The protein below binds the small molecule below.
Small molecule (SMILES): CC(C)CCC[C@@H](C)[C@H]1CC[C@H]2[C@@H]3CC=C4C[C@@H](O)CC[C@]4(C)[C@H]3CC[C@]12C

Binding-site contacts:
Ligand atom C4 contacts residue MET605 of chain 1.A at 4.3 Å (hydrophobic).
Ligand atom C12 contacts residue ILE564 of chain 1.A at 4.2 Å (hydrophobic).
Ligand atom C21 contacts residue LEU719 of chain 1.A at 4.1 Å (hydrophobic).
Ligand atom O1 contacts residue MET605 of chain 1.A at 4.3 Å.
Ligand atom C16 contacts residue VAL597 of chain 1.A at 4.0 Å (hydrophobic).
Ligand atom C22 contacts residue LEU719 of chain 1.A at 3.7 Å (hydrophobic).
Ligand atom C6 contacts residue ALA601 of chain 1.A at 4.1 Å (hydrophobic).
Ligand atom C24 contacts residue PRO568 of chain 1.A at 3.9 Å (hydrophobic).
Ligand atom C4 contacts residue VAL727 of chain 1.A at 4.4 Å (hydrophobic).
Ligand atom C25 contacts residue VAL597 of chain 1.A at 4.2 Å (hydrophobic).
Ligand atom C21 contacts residue ILE564 of chain 1.A at 3.9 Å (hydrophobic).
Ligand atom C27 contacts residue VAL597 of chain 1.A at 3.3 Å (hydrophobic).
Ligand atom C19 contacts residue VAL727 of chain 1.A at 4.2 Å (hydrophobic).
Ligand atom C18 contacts residue ILE723 of chain 1.A at 3.5 Å (hydrophobic).
Ligand atom C2 contacts residue ILE726 of chain 1.A at 4.4 Å (hydrophobic).
Ligand atom C4 contacts residue ALA604 of chain 1.A at 4.2 Å (hydrophobic).
Ligand atom C19 contacts residue ILE726 of chain 1.A at 3.6 Å (hydrophobic).
Ligand atom C5 contacts residue ALA604 of chain 1.A at 4.2 Å (hydrophobic).
Ligand atom C20 contacts residue LEU719 of chain 1.A at 3.7 Å (hydrophobic).
Ligand atom C15 contacts residue VAL597 of chain 1.A at 4.2 Å (hydrophobic).
Ligand atom C23 contacts residue PRO568 of chain 1.A at 4.4 Å (hydrophobic).
Ligand atom C11 contacts residue ILE726 of chain 1.A at 4.1 Å (hydrophobic).
Ligand atom C7 contacts residue ALA601 of chain 1.A at 3.8 Å (hydrophobic).
Ligand atom C19 contacts residue ILE723 of chain 1.A at 4.5 Å (hydrophobic).
Ligand atom C6 contacts residue ALA604 of chain 1.A at 3.8 Å (hydrophobic).
Ligand atom C1 contacts residue ILE726 of chain 1.A at 4.5 Å (hydrophobic).

Sequence of chain 1.A:
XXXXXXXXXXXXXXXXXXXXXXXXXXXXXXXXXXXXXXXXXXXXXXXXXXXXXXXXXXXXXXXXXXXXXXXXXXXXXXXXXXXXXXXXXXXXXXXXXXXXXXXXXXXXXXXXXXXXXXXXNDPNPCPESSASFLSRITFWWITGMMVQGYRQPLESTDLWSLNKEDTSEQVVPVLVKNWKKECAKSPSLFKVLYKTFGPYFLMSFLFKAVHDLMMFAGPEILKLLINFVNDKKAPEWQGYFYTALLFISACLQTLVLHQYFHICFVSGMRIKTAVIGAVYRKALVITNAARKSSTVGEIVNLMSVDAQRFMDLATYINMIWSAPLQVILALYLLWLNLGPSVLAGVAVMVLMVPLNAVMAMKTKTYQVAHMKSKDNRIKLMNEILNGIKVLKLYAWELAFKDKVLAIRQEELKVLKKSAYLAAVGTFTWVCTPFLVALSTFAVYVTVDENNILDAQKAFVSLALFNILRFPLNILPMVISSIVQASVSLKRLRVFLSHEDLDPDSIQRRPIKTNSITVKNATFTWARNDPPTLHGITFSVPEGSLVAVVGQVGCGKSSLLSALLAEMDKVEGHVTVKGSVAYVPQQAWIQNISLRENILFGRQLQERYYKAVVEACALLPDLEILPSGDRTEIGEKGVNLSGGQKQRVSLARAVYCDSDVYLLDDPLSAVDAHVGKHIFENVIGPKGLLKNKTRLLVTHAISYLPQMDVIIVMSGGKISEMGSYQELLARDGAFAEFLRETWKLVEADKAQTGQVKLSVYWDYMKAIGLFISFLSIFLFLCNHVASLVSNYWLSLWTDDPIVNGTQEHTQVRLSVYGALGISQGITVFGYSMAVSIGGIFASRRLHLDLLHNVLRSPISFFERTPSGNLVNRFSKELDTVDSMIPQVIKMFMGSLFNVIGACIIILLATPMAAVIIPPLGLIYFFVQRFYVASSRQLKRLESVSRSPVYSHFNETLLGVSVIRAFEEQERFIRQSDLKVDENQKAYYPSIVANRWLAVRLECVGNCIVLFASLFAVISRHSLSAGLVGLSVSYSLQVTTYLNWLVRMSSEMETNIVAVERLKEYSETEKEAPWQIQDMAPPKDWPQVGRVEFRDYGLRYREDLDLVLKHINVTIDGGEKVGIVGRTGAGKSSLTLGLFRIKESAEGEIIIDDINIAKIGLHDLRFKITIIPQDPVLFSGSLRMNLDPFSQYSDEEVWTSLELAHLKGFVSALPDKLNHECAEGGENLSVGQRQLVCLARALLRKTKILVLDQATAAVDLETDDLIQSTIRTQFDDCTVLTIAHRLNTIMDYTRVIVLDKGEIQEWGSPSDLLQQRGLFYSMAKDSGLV